Sequence of chain 1.A:
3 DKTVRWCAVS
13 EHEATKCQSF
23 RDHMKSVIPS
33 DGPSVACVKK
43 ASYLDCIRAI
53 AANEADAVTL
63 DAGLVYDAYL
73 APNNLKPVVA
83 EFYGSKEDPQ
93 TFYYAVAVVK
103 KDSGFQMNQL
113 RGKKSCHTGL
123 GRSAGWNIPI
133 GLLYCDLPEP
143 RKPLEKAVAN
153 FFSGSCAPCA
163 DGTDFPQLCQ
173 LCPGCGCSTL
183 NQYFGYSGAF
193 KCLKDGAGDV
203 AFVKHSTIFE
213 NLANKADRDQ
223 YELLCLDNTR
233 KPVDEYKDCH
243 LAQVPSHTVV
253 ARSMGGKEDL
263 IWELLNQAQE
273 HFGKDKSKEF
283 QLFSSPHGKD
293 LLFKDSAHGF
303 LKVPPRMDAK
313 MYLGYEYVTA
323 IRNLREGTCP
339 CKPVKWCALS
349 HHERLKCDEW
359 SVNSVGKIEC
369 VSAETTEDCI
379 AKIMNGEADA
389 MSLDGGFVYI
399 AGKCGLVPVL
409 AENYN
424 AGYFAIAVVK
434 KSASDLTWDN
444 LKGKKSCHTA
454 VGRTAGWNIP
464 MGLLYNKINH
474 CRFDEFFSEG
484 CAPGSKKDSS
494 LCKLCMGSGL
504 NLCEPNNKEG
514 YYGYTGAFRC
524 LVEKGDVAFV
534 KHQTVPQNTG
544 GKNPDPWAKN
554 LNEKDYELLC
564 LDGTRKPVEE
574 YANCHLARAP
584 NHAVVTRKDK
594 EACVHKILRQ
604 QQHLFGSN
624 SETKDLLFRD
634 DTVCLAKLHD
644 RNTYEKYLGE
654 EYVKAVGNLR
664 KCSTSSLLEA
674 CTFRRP

Binding-site contacts:
Ligand atom O13 contacts residue ARG581 of chain 1.A at 3.2 Å (salt-bridge).
Ligand atom C6 contacts residue HIS578 of chain 1.A at 4.1 Å.
Ligand atom O8 contacts residue HIS578 of chain 1.A at 4.4 Å.
Ligand atom C7 contacts residue HIS578 of chain 1.A at 3.5 Å.
Ligand atom N contacts residue HIS578 of chain 1.A at 3.6 Å.
Ligand atom O8 contacts residue ARG581 of chain 1.A at 2.9 Å (salt-bridge).
Ligand atom C contacts residue HIS578 of chain 1.A at 3.5 Å.
Ligand atom O9 contacts residue ARG581 of chain 1.A at 3.3 Å (salt-bridge).
Ligand atom C7 contacts residue ARG581 of chain 1.A at 3.4 Å.
Ligand atom OXT contacts residue RU1 of chain 1.E at 3.7 Å.
Ligand atom C11 contacts residue RU1 of chain 1.E at 3.0 Å.
Ligand atom N contacts residue RU1 of chain 1.E at 1.8 Å.
Ligand atom O contacts residue LEU579 of chain 1.A at 4.3 Å.
Ligand atom C7 contacts residue RU1 of chain 1.E at 2.4 Å.
Ligand atom O13 contacts residue ALA580 of chain 1.A at 3.8 Å.
Ligand atom O13 contacts residue HIS578 of chain 1.A at 3.6 Å (h-bond).
Ligand atom C11 contacts residue ALA580 of chain 1.A at 4.3 Å (hydrophobic).
Ligand atom O contacts residue RU1 of chain 1.E at 2.2 Å.
Ligand atom C11 contacts residue ARG581 of chain 1.A at 4.0 Å.
Ligand atom O8 contacts residue RU1 of chain 1.E at 3.6 Å.
Ligand atom O12 contacts residue RU1 of chain 1.E at 4.3 Å.
Ligand atom O9 contacts residue PHE427 of chain 1.A at 4.3 Å.
Ligand atom O12 contacts residue ALA580 of chain 1.A at 4.2 Å.
Ligand atom O9 contacts residue HIS578 of chain 1.A at 2.5 Å (h-bond).
Ligand atom C10 contacts residue RU1 of chain 1.E at 2.9 Å.
Ligand atom O contacts residue HIS578 of chain 1.A at 3.1 Å (h-bond).
Ligand atom O9 contacts residue RU1 of chain 1.E at 1.8 Å.
Ligand atom O12 contacts residue ARG581 of chain 1.A at 4.0 Å.
Ligand atom CA contacts residue HIS578 of chain 1.A at 3.8 Å.
Ligand atom C6 contacts residue RU1 of chain 1.E at 2.5 Å.
Ligand atom OXT contacts residue HIS578 of chain 1.A at 4.2 Å.
Ligand atom O13 contacts residue RU1 of chain 1.E at 2.5 Å.
Ligand atom CA contacts residue RU1 of chain 1.E at 2.3 Å.
Ligand atom C contacts residue RU1 of chain 1.E at 2.6 Å.

A small-molecule ligand and the protein it binds are described below.
Small molecule (SMILES): O=C(O)CN(CC(=O)O)CC(=O)O